Binding-site contacts:
Ligand atom C2 contacts residue ASN57 of chain 1.A at 2.4 Å.
Ligand atom C5 contacts residue ASN57 of chain 1.A at 3.7 Å.
Ligand atom C5 contacts residue THR59 of chain 1.A at 4.1 Å.
Ligand atom C7 contacts residue ASN57 of chain 1.A at 3.0 Å.
Ligand atom C6 contacts residue THR59 of chain 1.A at 4.3 Å.
Ligand atom C1 contacts residue ASN57 of chain 1.A at 1.5 Å.
Ligand atom O5 contacts residue THR59 of chain 1.A at 3.6 Å.
Ligand atom C4 contacts residue ASN57 of chain 1.A at 4.3 Å.
Ligand atom O7 contacts residue ASN57 of chain 1.A at 3.6 Å (h-bond).
Ligand atom N2 contacts residue ASN57 of chain 1.A at 2.8 Å (h-bond).
Ligand atom C3 contacts residue ASN57 of chain 1.A at 3.8 Å.
Ligand atom O5 contacts residue ASN57 of chain 1.A at 2.4 Å (h-bond).
Ligand atom C1 contacts residue THR59 of chain 1.A at 4.0 Å.
Ligand atom C8 contacts residue LEU12 of chain 1.A at 3.8 Å (hydrophobic).
Ligand atom O7 contacts residue LEU12 of chain 1.A at 4.3 Å.
Ligand atom C7 contacts residue LEU12 of chain 1.A at 4.4 Å (hydrophobic).
Ligand atom C8 contacts residue ASN57 of chain 1.A at 3.5 Å.

The small molecule below binds the protein below.
Small molecule (SMILES): CC(=O)N[C@H]1[C@@H](O[C@H]2[C@H](O)[C@@H](NC(C)=O)CO[C@@H]2CO)O[C@H](CO)[C@@H](O)[C@@H]1O

Sequence of chain 1.A:
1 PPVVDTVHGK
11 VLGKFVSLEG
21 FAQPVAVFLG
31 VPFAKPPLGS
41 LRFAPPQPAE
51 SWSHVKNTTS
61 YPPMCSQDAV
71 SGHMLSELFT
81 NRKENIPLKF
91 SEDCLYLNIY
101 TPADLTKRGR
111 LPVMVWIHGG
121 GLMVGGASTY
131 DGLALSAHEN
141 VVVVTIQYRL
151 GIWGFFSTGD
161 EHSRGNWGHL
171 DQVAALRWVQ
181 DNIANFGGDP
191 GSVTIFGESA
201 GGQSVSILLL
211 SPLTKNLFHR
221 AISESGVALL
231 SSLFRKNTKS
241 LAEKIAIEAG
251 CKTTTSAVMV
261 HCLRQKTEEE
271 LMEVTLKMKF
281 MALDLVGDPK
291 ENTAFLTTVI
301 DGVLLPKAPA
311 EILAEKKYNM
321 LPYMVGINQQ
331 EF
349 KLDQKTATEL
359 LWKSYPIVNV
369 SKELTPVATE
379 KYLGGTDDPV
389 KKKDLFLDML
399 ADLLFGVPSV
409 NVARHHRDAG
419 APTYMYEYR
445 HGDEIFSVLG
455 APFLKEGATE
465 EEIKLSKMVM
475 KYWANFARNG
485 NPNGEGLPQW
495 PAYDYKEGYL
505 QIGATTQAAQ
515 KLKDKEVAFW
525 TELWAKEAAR